Sequence of chain 1.C:
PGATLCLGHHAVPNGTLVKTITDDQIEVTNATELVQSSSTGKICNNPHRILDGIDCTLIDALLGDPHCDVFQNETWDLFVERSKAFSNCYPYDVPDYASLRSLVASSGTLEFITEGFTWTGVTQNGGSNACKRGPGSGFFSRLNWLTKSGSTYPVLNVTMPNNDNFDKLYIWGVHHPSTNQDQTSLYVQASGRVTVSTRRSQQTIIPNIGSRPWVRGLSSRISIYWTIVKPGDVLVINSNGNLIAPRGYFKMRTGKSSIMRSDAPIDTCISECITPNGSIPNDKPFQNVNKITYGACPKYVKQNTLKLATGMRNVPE

This small molecule binds to this protein.
Small molecule (SMILES): CC(=O)N[C@@H]1[C@@H](O)[C@H](O[C@@H]2O[C@H](CO[C@]3(C(=O)O)C[C@H](O)[C@@H](NC(C)=O)[C@H]([C@H](O)[C@H](O)CO)O3)[C@H](O)[C@H](O)[C@H]2O)[C@@H](CO)O[C@H]1O

Binding-site contacts:
Ligand atom N5 contacts residue TRP147 of chain 1.C at 4.1 Å.
Ligand atom C1 contacts residue SER130 of chain 1.C at 3.3 Å.
Ligand atom C8 contacts residue TYR92 of chain 1.C at 3.5 Å (hydrophobic).
Ligand atom O1B contacts residue ASN131 of chain 1.C at 4.1 Å.
Ligand atom C9 contacts residue TYR92 of chain 1.C at 3.1 Å (hydrophobic).
Ligand atom C11 contacts residue GLY129 of chain 1.C at 4.0 Å.
Ligand atom C1 contacts residue ASN131 of chain 1.C at 3.7 Å.
Ligand atom C11 contacts residue THR149 of chain 1.C at 4.1 Å.
Ligand atom O7 contacts residue LEU188 of chain 1.C at 3.9 Å.
Ligand atom O9 contacts residue ASP184 of chain 1.C at 2.7 Å (salt-bridge).
Ligand atom C9 contacts residue LEU188 of chain 1.C at 3.8 Å (hydrophobic).
Ligand atom C6 contacts residue LEU220 of chain 1.C at 4.1 Å (hydrophobic).
Ligand atom C5 contacts residue GLY129 of chain 1.C at 3.7 Å.
Ligand atom C10 contacts residue LEU188 of chain 1.C at 4.0 Å (hydrophobic).
Ligand atom O4 contacts residue LEU220 of chain 1.C at 3.7 Å.
Ligand atom O8 contacts residue TYR92 of chain 1.C at 2.7 Å (h-bond).
Ligand atom O4 contacts residue GLY219 of chain 1.C at 3.5 Å (h-bond).
Ligand atom O1A contacts residue ASN131 of chain 1.C at 2.7 Å (h-bond).
Ligand atom C4 contacts residue GLY219 of chain 1.C at 4.1 Å.
Ligand atom C10 contacts residue GLY129 of chain 1.C at 4.0 Å.
Ligand atom O8 contacts residue LEU220 of chain 1.C at 3.8 Å.
Ligand atom O1B contacts residue LEU220 of chain 1.C at 3.8 Å.
Ligand atom C11 contacts residue GLY128 of chain 1.C at 4.1 Å.
Ligand atom O10 contacts residue LEU188 of chain 1.C at 3.0 Å.
Ligand atom O9 contacts residue TYR92 of chain 1.C at 2.9 Å (h-bond).
Ligand atom O8 contacts residue SER222 of chain 1.C at 4.1 Å.
Ligand atom O9 contacts residue HIS177 of chain 1.C at 3.1 Å (h-bond).
Ligand atom C9 contacts residue ASP184 of chain 1.C at 3.1 Å.
Ligand atom O8 contacts residue TRP147 of chain 1.C at 3.6 Å.
Ligand atom N5 contacts residue GLY129 of chain 1.C at 3.0 Å (h-bond).
Ligand atom O9 contacts residue SER222 of chain 1.C at 3.0 Å (h-bond).
Ligand atom O4 contacts residue GLY129 of chain 1.C at 3.7 Å.
Ligand atom O1A contacts residue SER130 of chain 1.C at 3.2 Å (h-bond).
Ligand atom C7 contacts residue TRP147 of chain 1.C at 3.7 Å (hydrophobic).
Ligand atom C4 contacts residue GLY129 of chain 1.C at 3.4 Å.
Ligand atom C9 contacts residue HIS177 of chain 1.C at 3.3 Å.
Ligand atom O7 contacts residue ASP184 of chain 1.C at 3.7 Å.
Ligand atom C8 contacts residue TRP147 of chain 1.C at 4.0 Å (hydrophobic).
Ligand atom O1B contacts residue SER130 of chain 1.C at 2.6 Å (h-bond).
Ligand atom C9 contacts residue TRP147 of chain 1.C at 3.9 Å (hydrophobic).